The small molecule below binds the protein below.
Small molecule (SMILES): N[C@@H](CC(=O)O)C(=O)O

Sequence of chain 1.H:
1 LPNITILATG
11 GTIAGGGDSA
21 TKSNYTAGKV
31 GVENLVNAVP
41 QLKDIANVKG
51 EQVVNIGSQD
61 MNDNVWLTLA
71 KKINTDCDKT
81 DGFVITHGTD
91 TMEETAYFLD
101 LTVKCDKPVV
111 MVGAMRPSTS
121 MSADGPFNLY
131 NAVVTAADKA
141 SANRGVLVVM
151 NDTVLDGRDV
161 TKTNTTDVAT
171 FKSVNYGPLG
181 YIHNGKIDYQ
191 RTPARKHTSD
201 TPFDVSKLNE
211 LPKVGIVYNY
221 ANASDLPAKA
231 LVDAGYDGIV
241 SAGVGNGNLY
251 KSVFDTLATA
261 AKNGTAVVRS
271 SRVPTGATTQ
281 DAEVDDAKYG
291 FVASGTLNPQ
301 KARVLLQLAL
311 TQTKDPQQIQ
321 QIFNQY

Binding-site contacts:
Ligand atom N contacts residue GLU283 of chain 1.H at 2.8 Å (salt-bridge).
Ligand atom O contacts residue ASP90 of chain 1.F at 3.1 Å (salt-bridge).
Ligand atom N contacts residue GLN59 of chain 1.F at 3.1 Å (h-bond).
Ligand atom OXT contacts residue SER58 of chain 1.F at 3.0 Å (h-bond).
Ligand atom CB contacts residue GLU283 of chain 1.H at 4.1 Å.
Ligand atom CG contacts residue THR89 of chain 1.F at 3.0 Å.
Ligand atom OXT contacts residue ALA27 of chain 1.F at 4.2 Å.
Ligand atom C contacts residue GLY88 of chain 1.F at 3.5 Å.
Ligand atom OXT contacts residue GLY57 of chain 1.F at 3.5 Å.
Ligand atom O contacts residue THR89 of chain 1.F at 3.3 Å (h-bond).
Ligand atom CA contacts residue ASP90 of chain 1.F at 3.8 Å.
Ligand atom C contacts residue THR89 of chain 1.F at 3.9 Å.
Ligand atom CB contacts residue ASP90 of chain 1.F at 3.2 Å.
Ligand atom OD1 contacts residue THR12 of chain 1.F at 2.9 Å (h-bond).
Ligand atom N contacts residue ASN248 of chain 1.H at 3.3 Å (h-bond).
Ligand atom OD2 contacts residue GLY88 of chain 1.F at 3.4 Å.
Ligand atom CB contacts residue TYR25 of chain 1.F at 3.9 Å (hydrophobic).
Ligand atom OD2 contacts residue GLY11 of chain 1.F at 4.0 Å.
Ligand atom N contacts residue ASP90 of chain 1.F at 2.8 Å (salt-bridge).
Ligand atom CG contacts residue ALA114 of chain 1.F at 3.9 Å (hydrophobic).
Ligand atom CA contacts residue THR12 of chain 1.F at 3.7 Å.
Ligand atom OD2 contacts residue THR12 of chain 1.F at 2.7 Å (h-bond).
Ligand atom C contacts residue ASP90 of chain 1.F at 4.0 Å.
Ligand atom OXT contacts residue GLY88 of chain 1.F at 3.2 Å.
Ligand atom OD2 contacts residue THR89 of chain 1.F at 3.1 Å (h-bond).
Ligand atom O contacts residue SER58 of chain 1.F at 2.2 Å (h-bond).
Ligand atom C contacts residue SER58 of chain 1.F at 3.2 Å.
Ligand atom OXT contacts residue GLN59 of chain 1.F at 3.6 Å (h-bond).
Ligand atom C contacts residue GLN59 of chain 1.F at 3.5 Å.
Ligand atom CB contacts residue THR89 of chain 1.F at 3.5 Å.
Ligand atom CA contacts residue GLN59 of chain 1.F at 3.9 Å.
Ligand atom OD1 contacts residue ALA114 of chain 1.F at 3.0 Å (h-bond).
Ligand atom O contacts residue GLN59 of chain 1.F at 3.8 Å.
Ligand atom OD1 contacts residue THR89 of chain 1.F at 2.7 Å (h-bond).
Ligand atom O contacts residue GLY88 of chain 1.F at 3.3 Å.
Ligand atom CB contacts residue THR12 of chain 1.F at 3.4 Å.
Ligand atom OD2 contacts residue ALA114 of chain 1.F at 4.0 Å.
Ligand atom OXT contacts residue GLY11 of chain 1.F at 3.7 Å.
Ligand atom CA contacts residue GLU283 of chain 1.H at 3.5 Å.
Ligand atom CG contacts residue THR12 of chain 1.F at 2.7 Å.

Sequence of chain 1.F:
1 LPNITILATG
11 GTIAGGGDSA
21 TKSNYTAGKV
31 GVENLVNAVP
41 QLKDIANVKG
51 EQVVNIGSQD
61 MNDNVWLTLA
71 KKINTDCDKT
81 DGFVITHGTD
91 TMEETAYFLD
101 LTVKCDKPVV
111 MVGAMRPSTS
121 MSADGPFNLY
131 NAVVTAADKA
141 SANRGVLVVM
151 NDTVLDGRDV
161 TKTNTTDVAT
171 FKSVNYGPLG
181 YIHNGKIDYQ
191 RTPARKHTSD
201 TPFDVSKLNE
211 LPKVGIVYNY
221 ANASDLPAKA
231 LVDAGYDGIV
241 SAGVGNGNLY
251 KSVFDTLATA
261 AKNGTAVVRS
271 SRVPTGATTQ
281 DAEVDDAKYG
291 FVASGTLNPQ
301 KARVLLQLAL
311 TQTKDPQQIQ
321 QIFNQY